Binding-site contacts:
Ligand atom C8 contacts residue GLY11 of chain 1.A at 3.8 Å.
Ligand atom O1 contacts residue CYS13 of chain 1.A at 3.6 Å.
Ligand atom CL contacts residue ILE101 of chain 1.A at 3.8 Å.
Ligand atom C2 contacts residue ASP70 of chain 1.A at 3.4 Å.
Ligand atom N3 contacts residue CYS13 of chain 1.A at 3.6 Å.
Ligand atom C8 contacts residue TYR97 of chain 1.A at 3.6 Å (hydrophobic).
Ligand atom CL contacts residue VAL104 of chain 1.A at 3.5 Å.
Ligand atom C13 contacts residue LYS17 of chain 1.A at 3.6 Å.
Ligand atom C10 contacts residue CYS13 of chain 1.A at 3.2 Å (hydrophobic).
Ligand atom C6 contacts residue ALA60 of chain 1.A at 3.3 Å (hydrophobic).
Ligand atom O2 contacts residue ARG69 of chain 1.A at 2.9 Å (salt-bridge).
Ligand atom O2 contacts residue ALA60 of chain 1.A at 3.9 Å.
Ligand atom C4 contacts residue GLU64 of chain 1.A at 3.3 Å.
Ligand atom O contacts residue ARG69 of chain 1.A at 3.3 Å.
Ligand atom C7 contacts residue ALA60 of chain 1.A at 3.4 Å (hydrophobic).
Ligand atom C13 contacts residue GLY11 of chain 1.A at 3.0 Å.
Ligand atom C3 contacts residue TYR65 of chain 1.A at 3.8 Å (hydrophobic).
Ligand atom C11 contacts residue CYS13 of chain 1.A at 2.7 Å (hydrophobic).
Ligand atom C2 contacts residue ARG69 of chain 1.A at 3.8 Å.
Ligand atom O contacts residue ASP70 of chain 1.A at 2.6 Å (salt-bridge).
Ligand atom O2 contacts residue MET73 of chain 1.A at 3.8 Å.
Ligand atom C9 contacts residue CYS13 of chain 1.A at 3.7 Å (hydrophobic).
Ligand atom C12 contacts residue CYS13 of chain 1.A at 1.7 Å (hydrophobic).
Ligand atom C1 contacts residue ASP70 of chain 1.A at 3.2 Å.
Ligand atom O1 contacts residue LYS17 of chain 1.A at 2.9 Å (salt-bridge).
Ligand atom N contacts residue ARG69 of chain 1.A at 3.8 Å.
Ligand atom C contacts residue MET73 of chain 1.A at 3.7 Å (hydrophobic).
Ligand atom C14 contacts residue TYR97 of chain 1.A at 3.7 Å (hydrophobic).
Ligand atom N contacts residue GLU64 of chain 1.A at 3.1 Å (salt-bridge).
Ligand atom C1 contacts residue MET73 of chain 1.A at 3.8 Å (hydrophobic).
Ligand atom O contacts residue TYR65 of chain 1.A at 3.7 Å.
Ligand atom C2 contacts residue TYR65 of chain 1.A at 3.8 Å (hydrophobic).
Ligand atom O1 contacts residue GDP1 of chain 1.F at 3.6 Å.
Ligand atom CL contacts residue GLN100 of chain 1.A at 3.5 Å.
Ligand atom C7 contacts residue GLY61 of chain 1.A at 3.7 Å.
Ligand atom C5 contacts residue GLN62 of chain 1.A at 3.8 Å.
Ligand atom N contacts residue TYR65 of chain 1.A at 3.7 Å.
Ligand atom C9 contacts residue GLY61 of chain 1.A at 3.3 Å.
Ligand atom CL contacts residue MET73 of chain 1.A at 3.8 Å.
Ligand atom C4 contacts residue GLN62 of chain 1.A at 3.6 Å.

The small molecule below binds the protein below.
Small molecule (SMILES): CCC(=O)N1CC(N2CCN(C(=O)CNc3cc(Cl)c(Cl)cc3O)CC2)C1

Sequence of chain 1.A:
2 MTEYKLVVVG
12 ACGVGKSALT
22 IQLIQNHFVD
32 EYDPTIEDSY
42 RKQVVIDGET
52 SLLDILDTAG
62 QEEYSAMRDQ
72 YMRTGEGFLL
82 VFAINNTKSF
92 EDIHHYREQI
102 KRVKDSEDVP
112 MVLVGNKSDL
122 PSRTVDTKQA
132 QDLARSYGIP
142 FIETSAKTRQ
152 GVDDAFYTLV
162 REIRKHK